Binding-site contacts:
Ligand atom O4 contacts residue PHE118 of chain 1.N at 4.1 Å.
Ligand atom O5 contacts residue ASN259 of chain 1.O at 2.3 Å (h-bond).
Ligand atom C3 contacts residue ASN259 of chain 1.O at 3.7 Å.
Ligand atom C8 contacts residue ALA258 of chain 1.O at 3.7 Å (hydrophobic).
Ligand atom O7 contacts residue ASN259 of chain 1.O at 3.2 Å (h-bond).
Ligand atom C1 contacts residue ASN259 of chain 1.O at 1.4 Å.
Ligand atom C3 contacts residue LYS115 of chain 1.N at 4.3 Å.
Ligand atom C8 contacts residue THR116 of chain 1.N at 4.3 Å.
Ligand atom C4 contacts residue ASN259 of chain 1.O at 4.2 Å.
Ligand atom O6 contacts residue LYS181 of chain 1.N at 3.4 Å (salt-bridge).
Ligand atom C8 contacts residue LEU257 of chain 1.O at 4.1 Å (hydrophobic).
Ligand atom C7 contacts residue ASN259 of chain 1.O at 3.2 Å.
Ligand atom C4 contacts residue LYS181 of chain 1.N at 3.6 Å.
Ligand atom O4 contacts residue LYS181 of chain 1.N at 2.7 Å (salt-bridge).
Ligand atom O3 contacts residue LYS115 of chain 1.N at 3.6 Å (salt-bridge).
Ligand atom C6 contacts residue LYS181 of chain 1.N at 3.4 Å.
Ligand atom C2 contacts residue ASN259 of chain 1.O at 2.4 Å.
Ligand atom N2 contacts residue THR116 of chain 1.N at 4.1 Å.
Ligand atom C5 contacts residue LYS181 of chain 1.N at 3.4 Å.
Ligand atom C5 contacts residue ASN259 of chain 1.O at 3.7 Å.
Ligand atom N2 contacts residue ASN259 of chain 1.O at 2.8 Å (h-bond).
Ligand atom C8 contacts residue ASN259 of chain 1.O at 4.2 Å.

Sequence of chain 1.O:
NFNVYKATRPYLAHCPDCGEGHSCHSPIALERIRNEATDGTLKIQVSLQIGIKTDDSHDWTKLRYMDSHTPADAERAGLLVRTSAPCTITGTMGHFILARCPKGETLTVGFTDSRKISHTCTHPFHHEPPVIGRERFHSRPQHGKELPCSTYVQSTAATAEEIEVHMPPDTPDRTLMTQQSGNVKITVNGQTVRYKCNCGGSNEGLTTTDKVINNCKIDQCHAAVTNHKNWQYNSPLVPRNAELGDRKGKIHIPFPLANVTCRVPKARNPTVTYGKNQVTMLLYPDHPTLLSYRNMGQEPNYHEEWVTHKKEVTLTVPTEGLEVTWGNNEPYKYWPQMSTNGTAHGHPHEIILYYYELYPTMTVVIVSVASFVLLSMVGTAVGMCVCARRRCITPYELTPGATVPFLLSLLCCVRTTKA

This small molecule binds to this protein.
Small molecule (SMILES): CC(=O)N[C@@H]1[C@@H](O)[C@H](O)[C@@H](CO)O[C@H]1O

Sequence of chain 1.N:
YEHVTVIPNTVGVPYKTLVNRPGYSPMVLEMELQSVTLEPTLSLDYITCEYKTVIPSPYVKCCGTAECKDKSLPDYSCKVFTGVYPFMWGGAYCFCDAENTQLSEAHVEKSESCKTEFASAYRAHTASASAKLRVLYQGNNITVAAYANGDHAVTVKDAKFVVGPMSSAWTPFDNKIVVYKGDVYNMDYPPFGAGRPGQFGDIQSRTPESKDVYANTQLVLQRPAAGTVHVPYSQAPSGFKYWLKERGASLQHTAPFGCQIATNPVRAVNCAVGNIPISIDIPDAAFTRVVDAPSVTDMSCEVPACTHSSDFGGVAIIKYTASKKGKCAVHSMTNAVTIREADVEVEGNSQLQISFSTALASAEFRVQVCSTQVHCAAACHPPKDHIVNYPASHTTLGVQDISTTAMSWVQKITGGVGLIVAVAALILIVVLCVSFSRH